Binding-site contacts:
Ligand atom C2 contacts residue ALA147 of chain 1.E at 3.8 Å (hydrophobic).
Ligand atom C26 contacts residue ALA155 of chain 1.E at 4.3 Å (hydrophobic).
Ligand atom C18 contacts residue TRP154 of chain 1.E at 3.4 Å (hydrophobic).
Ligand atom C19 contacts residue CYS150 of chain 1.E at 3.9 Å (hydrophobic).
Ligand atom C21 contacts residue TRP154 of chain 1.E at 3.8 Å (hydrophobic).
Ligand atom C6 contacts residue LEU69 of chain 1.E at 3.9 Å (hydrophobic).
Ligand atom C27 contacts residue ALA155 of chain 1.E at 3.8 Å (hydrophobic).
Ligand atom C19 contacts residue VAL66 of chain 1.E at 3.8 Å (hydrophobic).
Ligand atom C11 contacts residue VAL151 of chain 1.E at 3.8 Å (hydrophobic).
Ligand atom C27 contacts residue LEU158 of chain 1.E at 3.8 Å (hydrophobic).
Ligand atom C19 contacts residue ALA147 of chain 1.E at 4.5 Å (hydrophobic).
Ligand atom C4 contacts residue VAL66 of chain 1.E at 3.9 Å (hydrophobic).
Ligand atom C26 contacts residue VAL151 of chain 1.E at 4.5 Å (hydrophobic).
Ligand atom C5 contacts residue VAL66 of chain 1.E at 4.4 Å (hydrophobic).
Ligand atom C7 contacts residue LEU69 of chain 1.E at 4.4 Å (hydrophobic).
Ligand atom C22 contacts residue TRP154 of chain 1.E at 3.7 Å (hydrophobic).
Ligand atom C18 contacts residue SER70 of chain 1.E at 4.3 Å.
Ligand atom C24 contacts residue TRP154 of chain 1.E at 4.3 Å (hydrophobic).
Ligand atom C27 contacts residue TRP154 of chain 1.E at 4.0 Å (hydrophobic).
Ligand atom C16 contacts residue TRP154 of chain 1.E at 4.5 Å (hydrophobic).
Ligand atom C20 contacts residue TRP154 of chain 1.E at 4.4 Å (hydrophobic).

Sequence of chain 1.E:
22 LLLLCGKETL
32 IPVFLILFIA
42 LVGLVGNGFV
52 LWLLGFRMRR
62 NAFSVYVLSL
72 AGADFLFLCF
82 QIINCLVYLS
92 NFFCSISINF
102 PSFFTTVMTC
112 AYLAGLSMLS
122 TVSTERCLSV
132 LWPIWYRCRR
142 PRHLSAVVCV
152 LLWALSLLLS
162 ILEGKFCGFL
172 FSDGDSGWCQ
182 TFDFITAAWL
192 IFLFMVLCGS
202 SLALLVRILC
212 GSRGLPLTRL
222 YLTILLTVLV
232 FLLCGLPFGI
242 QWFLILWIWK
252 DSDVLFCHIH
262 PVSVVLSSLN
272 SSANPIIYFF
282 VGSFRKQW

A small-molecule ligand and the protein it binds are described below.
Small molecule (SMILES): CC(C)CCC[C@@H](C)[C@H]1CC[C@H]2[C@@H]3CC=C4C[C@@H](O)CC[C@]4(C)[C@H]3CC[C@]12C